Binding-site contacts:
Ligand atom C02 contacts residue ASN57 of chain 5.A at 3.7 Å.
Ligand atom C06 contacts residue ASN53 of chain 5.A at 4.0 Å.
Ligand atom C15 contacts residue ILE73 of chain 5.A at 3.6 Å (hydrophobic).
Ligand atom N01 contacts residue ASN57 of chain 5.A at 3.1 Å (h-bond).
Ligand atom C16 contacts residue ASN74 of chain 5.A at 3.2 Å.
Ligand atom C03 contacts residue LEU56 of chain 5.A at 3.9 Å (hydrophobic).
Ligand atom C07 contacts residue LYS70 of chain 5.A at 3.8 Å.
Ligand atom C03 contacts residue LEU69 of chain 5.A at 3.9 Å (hydrophobic).
Ligand atom C15 contacts residue ASN74 of chain 5.A at 3.1 Å.
Ligand atom C13 contacts residue THR107 of chain 5.A at 3.9 Å.
Ligand atom O10 contacts residue ASN57 of chain 5.A at 3.2 Å (h-bond).
Ligand atom C15 contacts residue EDO1 of chain 5.B at 3.6 Å.
Ligand atom C12 contacts residue ASN53 of chain 5.A at 3.2 Å.
Ligand atom C09 contacts residue ASN57 of chain 5.A at 3.5 Å.
Ligand atom N01 contacts residue LEU56 of chain 5.A at 3.5 Å (h-bond).
Ligand atom C05 contacts residue LYS70 of chain 5.A at 3.6 Å.
Ligand atom C04 contacts residue LYS70 of chain 5.A at 3.6 Å.
Ligand atom C04 contacts residue MET66 of chain 5.A at 3.7 Å (hydrophobic).
Ligand atom C04 contacts residue LEU69 of chain 5.A at 3.7 Å (hydrophobic).
Ligand atom C14 contacts residue EDO1 of chain 5.B at 3.8 Å.
Ligand atom O10 contacts residue ASN53 of chain 5.A at 3.6 Å.
Ligand atom N11 contacts residue TYR130 of chain 5.A at 3.8 Å.
Ligand atom C17 contacts residue GLN179 of chain 3.A at 3.9 Å.
Ligand atom C05 contacts residue ILE73 of chain 5.A at 3.5 Å (hydrophobic).
Ligand atom C02 contacts residue LEU56 of chain 5.A at 3.8 Å (hydrophobic).
Ligand atom C09 contacts residue ASN53 of chain 5.A at 3.5 Å.
Ligand atom C03 contacts residue MET66 of chain 5.A at 3.5 Å (hydrophobic).
Ligand atom C07 contacts residue ASN57 of chain 5.A at 3.4 Å.
Ligand atom C18 contacts residue LYS70 of chain 5.A at 3.9 Å.
Ligand atom C04 contacts residue LEU56 of chain 5.A at 3.7 Å (hydrophobic).
Ligand atom N01 contacts residue MET66 of chain 5.A at 3.9 Å.
Ligand atom C16 contacts residue LYS70 of chain 5.A at 3.7 Å.
Ligand atom C15 contacts residue LYS70 of chain 5.A at 3.6 Å.
Ligand atom N08 contacts residue ASN57 of chain 5.A at 2.5 Å (h-bond).
Ligand atom C04 contacts residue ILE73 of chain 5.A at 3.8 Å (hydrophobic).
Ligand atom C12 contacts residue TYR130 of chain 5.A at 3.2 Å (hydrophobic).
Ligand atom C05 contacts residue LEU56 of chain 5.A at 3.9 Å (hydrophobic).
Ligand atom C17 contacts residue LYS70 of chain 5.A at 3.7 Å.
Ligand atom C14 contacts residue ILE73 of chain 5.A at 3.5 Å (hydrophobic).
Ligand atom N11 contacts residue ASN53 of chain 5.A at 3.2 Å (h-bond).

A protein and the small-molecule ligand that binds it are described below.
Small molecule (SMILES): Nc1cccc2c1[nH]c(=O)n2Cc1ccccc1

Sequence of chain 5.A:
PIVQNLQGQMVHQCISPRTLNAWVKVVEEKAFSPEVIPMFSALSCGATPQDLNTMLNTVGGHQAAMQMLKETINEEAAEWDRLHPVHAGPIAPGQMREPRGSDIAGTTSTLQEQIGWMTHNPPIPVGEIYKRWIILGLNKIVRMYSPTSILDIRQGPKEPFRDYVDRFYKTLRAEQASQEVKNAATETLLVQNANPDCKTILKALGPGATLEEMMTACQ

Sequence of chain 3.A:
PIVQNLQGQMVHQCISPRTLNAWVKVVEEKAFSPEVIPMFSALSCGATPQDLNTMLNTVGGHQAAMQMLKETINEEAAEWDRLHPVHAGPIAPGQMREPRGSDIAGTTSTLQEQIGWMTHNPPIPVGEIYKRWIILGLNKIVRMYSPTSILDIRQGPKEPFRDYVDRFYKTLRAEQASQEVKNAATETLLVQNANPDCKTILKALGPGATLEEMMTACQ